Sequence of chain 1.D:
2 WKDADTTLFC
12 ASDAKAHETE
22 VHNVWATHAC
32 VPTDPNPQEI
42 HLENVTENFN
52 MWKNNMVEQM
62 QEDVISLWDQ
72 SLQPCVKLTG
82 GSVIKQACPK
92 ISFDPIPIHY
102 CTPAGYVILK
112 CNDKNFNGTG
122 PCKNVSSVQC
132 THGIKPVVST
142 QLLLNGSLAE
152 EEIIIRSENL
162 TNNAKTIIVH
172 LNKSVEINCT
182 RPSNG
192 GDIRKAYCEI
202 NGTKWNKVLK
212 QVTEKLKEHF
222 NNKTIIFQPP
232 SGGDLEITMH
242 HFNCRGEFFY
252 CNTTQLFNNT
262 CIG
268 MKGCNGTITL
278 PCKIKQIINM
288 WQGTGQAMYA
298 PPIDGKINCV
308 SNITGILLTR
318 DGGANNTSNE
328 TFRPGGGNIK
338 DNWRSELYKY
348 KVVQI

This protein binds this small molecule.
Small molecule (SMILES): CC(=O)N[C@@H]1[C@@H](O)[C@H](O)[C@@H](CO)O[C@H]1O

Binding-site contacts:
Ligand atom O7 contacts residue THR255 of chain 1.D at 3.9 Å.
Ligand atom C2 contacts residue ASN259 of chain 1.D at 2.5 Å.
Ligand atom C6 contacts residue LYS269 of chain 1.D at 4.5 Å.
Ligand atom O6 contacts residue CYS271 of chain 1.D at 3.5 Å (h-bond).
Ligand atom O6 contacts residue GLY270 of chain 1.D at 4.2 Å.
Ligand atom C5 contacts residue ASN259 of chain 1.D at 3.7 Å.
Ligand atom O5 contacts residue THR261 of chain 1.D at 3.8 Å.
Ligand atom C1 contacts residue CYS262 of chain 1.D at 4.4 Å (hydrophobic).
Ligand atom O6 contacts residue CYS262 of chain 1.D at 4.3 Å.
Ligand atom C1 contacts residue ASN259 of chain 1.D at 1.4 Å.
Ligand atom C1 contacts residue THR261 of chain 1.D at 3.4 Å.
Ligand atom C7 contacts residue ASN259 of chain 1.D at 3.7 Å.
Ligand atom O5 contacts residue CYS262 of chain 1.D at 4.1 Å.
Ligand atom O5 contacts residue ASN259 of chain 1.D at 2.4 Å (h-bond).
Ligand atom C5 contacts residue THR261 of chain 1.D at 4.2 Å.
Ligand atom C8 contacts residue GLN256 of chain 1.D at 3.7 Å.
Ligand atom N2 contacts residue ASN259 of chain 1.D at 2.9 Å (h-bond).
Ligand atom C4 contacts residue ASN259 of chain 1.D at 4.2 Å.
Ligand atom C3 contacts residue ASN259 of chain 1.D at 3.8 Å.
Ligand atom C8 contacts residue ASN259 of chain 1.D at 4.1 Å.
Ligand atom O6 contacts residue LYS269 of chain 1.D at 4.0 Å.
Ligand atom O5 contacts residue CYS271 of chain 1.D at 4.5 Å.